The small molecule below binds the protein below.
Small molecule (SMILES): CC(=O)N[C@@H]1[C@@H](O)[C@H](O)[C@@H](CO)O[C@H]1O

Binding-site contacts:
Ligand atom O7 contacts residue ASN306 of chain 1.F at 4.3 Å.
Ligand atom C5 contacts residue ILE327 of chain 1.F at 4.0 Å (hydrophobic).
Ligand atom O5 contacts residue ILE327 of chain 1.F at 3.1 Å.
Ligand atom C3 contacts residue ASN306 of chain 1.F at 3.9 Å.
Ligand atom C7 contacts residue ASN306 of chain 1.F at 3.8 Å.
Ligand atom C5 contacts residue ASN306 of chain 1.F at 3.8 Å.
Ligand atom C2 contacts residue ASN306 of chain 1.F at 2.5 Å.
Ligand atom O5 contacts residue ASN306 of chain 1.F at 2.5 Å (h-bond).
Ligand atom C1 contacts residue ILE327 of chain 1.F at 4.1 Å (hydrophobic).
Ligand atom C4 contacts residue ASN306 of chain 1.F at 4.4 Å.
Ligand atom C1 contacts residue ASN306 of chain 1.F at 1.5 Å.
Ligand atom C6 contacts residue ILE327 of chain 1.F at 3.7 Å (hydrophobic).
Ligand atom C6 contacts residue THR308 of chain 1.F at 4.1 Å.
Ligand atom N2 contacts residue ASN306 of chain 1.F at 2.9 Å (h-bond).

Sequence of chain 1.F:
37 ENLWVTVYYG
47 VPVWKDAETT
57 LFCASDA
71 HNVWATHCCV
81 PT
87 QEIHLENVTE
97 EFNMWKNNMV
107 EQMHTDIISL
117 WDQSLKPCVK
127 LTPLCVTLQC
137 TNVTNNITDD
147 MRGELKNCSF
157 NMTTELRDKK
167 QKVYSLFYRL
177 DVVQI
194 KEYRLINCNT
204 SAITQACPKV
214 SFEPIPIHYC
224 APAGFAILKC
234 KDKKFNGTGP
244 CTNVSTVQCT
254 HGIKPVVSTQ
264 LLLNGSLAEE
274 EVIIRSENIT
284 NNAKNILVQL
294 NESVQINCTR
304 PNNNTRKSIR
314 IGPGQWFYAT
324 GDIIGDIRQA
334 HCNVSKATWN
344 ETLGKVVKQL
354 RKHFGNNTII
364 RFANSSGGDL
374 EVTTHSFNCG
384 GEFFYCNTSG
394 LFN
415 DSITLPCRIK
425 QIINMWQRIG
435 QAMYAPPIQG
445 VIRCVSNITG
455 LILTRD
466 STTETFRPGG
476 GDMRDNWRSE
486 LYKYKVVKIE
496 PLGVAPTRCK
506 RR